Binding-site contacts:
Ligand atom OXT contacts residue THR105 of chain 1.C at 2.7 Å (h-bond).
Ligand atom CD1 contacts residue GLU104 of chain 1.C at 3.7 Å.
Ligand atom CH2 contacts residue VAL187 of chain 1.C at 3.7 Å (hydrophobic).
Ligand atom O contacts residue ALA107 of chain 1.C at 3.8 Å.
Ligand atom O contacts residue GLN109 of chain 1.C at 3.1 Å (h-bond).
Ligand atom CZ2 contacts residue SER185 of chain 1.C at 3.9 Å.
Ligand atom CH2 contacts residue SER185 of chain 1.C at 3.9 Å.
Ligand atom CA contacts residue ALA107 of chain 1.C at 3.9 Å (hydrophobic).
Ligand atom C contacts residue GLY106 of chain 1.C at 3.8 Å.
Ligand atom N contacts residue LEU161 of chain 1.C at 3.8 Å.
Ligand atom N contacts residue GLY106 of chain 1.C at 3.8 Å.
Ligand atom CB contacts residue LLP82 of chain 1.C at 3.4 Å.
Ligand atom NE1 contacts residue GLU104 of chain 1.C at 2.7 Å (salt-bridge).
Ligand atom CZ3 contacts residue TYR301 of chain 1.C at 3.5 Å (hydrophobic).
Ligand atom OXT contacts residue HIS110 of chain 1.C at 3.8 Å.
Ligand atom CD1 contacts residue HIS110 of chain 1.C at 3.8 Å.
Ligand atom CD2 contacts residue LEU161 of chain 1.C at 3.9 Å (hydrophobic).
Ligand atom CA contacts residue GLY298 of chain 1.C at 4.0 Å.
Ligand atom OXT contacts residue GLY108 of chain 1.C at 3.9 Å.
Ligand atom O contacts residue HIS110 of chain 1.C at 2.8 Å (h-bond).
Ligand atom CZ3 contacts residue SER185 of chain 1.C at 3.9 Å.
Ligand atom N contacts residue ALA107 of chain 1.C at 3.5 Å (h-bond).
Ligand atom OXT contacts residue ALA107 of chain 1.C at 3.5 Å (h-bond).
Ligand atom CH2 contacts residue TYR301 of chain 1.C at 3.7 Å (hydrophobic).
Ligand atom NE1 contacts residue GLY184 of chain 1.C at 4.0 Å.
Ligand atom CE3 contacts residue LEU161 of chain 1.C at 4.0 Å (hydrophobic).
Ligand atom OXT contacts residue GLY106 of chain 1.C at 2.8 Å (h-bond).
Ligand atom CZ3 contacts residue GLY228 of chain 1.C at 3.7 Å.
Ligand atom O contacts residue GLY108 of chain 1.C at 3.8 Å.
Ligand atom C contacts residue ALA107 of chain 1.C at 3.6 Å (hydrophobic).
Ligand atom CE2 contacts residue SER185 of chain 1.C at 4.0 Å.
Ligand atom C contacts residue THR105 of chain 1.C at 3.6 Å.
Ligand atom O contacts residue THR105 of chain 1.C at 3.6 Å (h-bond).
Ligand atom CZ2 contacts residue VAL187 of chain 1.C at 3.8 Å (hydrophobic).
Ligand atom CB contacts residue GLY298 of chain 1.C at 4.0 Å.
Ligand atom CZ2 contacts residue GLU104 of chain 1.C at 3.9 Å.
Ligand atom CE3 contacts residue GLY228 of chain 1.C at 4.0 Å.
Ligand atom C contacts residue HIS110 of chain 1.C at 3.8 Å.
Ligand atom O contacts residue LLP82 of chain 1.C at 3.5 Å.
Ligand atom CE2 contacts residue GLU104 of chain 1.C at 3.6 Å.

A small-molecule ligand and the protein it binds are described below.
Small molecule (SMILES): N[C@@H](Cc1c[nH]c2ccccc12)C(=O)O

Sequence of chain 1.C:
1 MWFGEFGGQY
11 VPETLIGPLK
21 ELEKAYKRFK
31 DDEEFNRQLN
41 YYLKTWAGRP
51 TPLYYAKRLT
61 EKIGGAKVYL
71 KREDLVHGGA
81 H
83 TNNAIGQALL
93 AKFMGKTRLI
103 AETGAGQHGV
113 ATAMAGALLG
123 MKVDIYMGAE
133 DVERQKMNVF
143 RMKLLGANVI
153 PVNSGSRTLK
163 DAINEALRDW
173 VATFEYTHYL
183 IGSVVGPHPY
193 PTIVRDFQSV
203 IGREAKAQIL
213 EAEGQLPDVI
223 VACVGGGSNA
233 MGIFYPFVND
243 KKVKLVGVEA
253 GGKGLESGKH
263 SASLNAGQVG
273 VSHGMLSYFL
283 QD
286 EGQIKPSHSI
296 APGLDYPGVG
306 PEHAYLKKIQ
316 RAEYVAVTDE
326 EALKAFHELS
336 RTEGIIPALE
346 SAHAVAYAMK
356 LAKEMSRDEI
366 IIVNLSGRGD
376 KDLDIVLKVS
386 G